Sequence of chain 11.H:
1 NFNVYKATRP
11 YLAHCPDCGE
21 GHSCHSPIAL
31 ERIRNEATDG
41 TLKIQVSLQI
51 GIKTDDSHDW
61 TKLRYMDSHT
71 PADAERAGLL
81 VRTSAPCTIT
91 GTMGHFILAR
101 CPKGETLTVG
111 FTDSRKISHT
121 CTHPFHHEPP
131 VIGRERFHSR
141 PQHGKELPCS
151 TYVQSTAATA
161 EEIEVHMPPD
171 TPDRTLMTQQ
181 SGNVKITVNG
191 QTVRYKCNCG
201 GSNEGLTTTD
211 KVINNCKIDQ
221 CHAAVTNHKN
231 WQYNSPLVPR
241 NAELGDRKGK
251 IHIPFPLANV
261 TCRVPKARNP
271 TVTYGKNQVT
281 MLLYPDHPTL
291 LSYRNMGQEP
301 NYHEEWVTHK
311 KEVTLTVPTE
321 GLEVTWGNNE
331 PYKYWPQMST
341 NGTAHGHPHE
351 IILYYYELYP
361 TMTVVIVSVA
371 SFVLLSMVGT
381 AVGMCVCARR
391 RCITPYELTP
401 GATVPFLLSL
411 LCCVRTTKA

Binding-site contacts:
Ligand atom O6 contacts residue THR116 of chain 11.G at 3.3 Å.
Ligand atom C1 contacts residue ASN259 of chain 11.H at 1.4 Å.
Ligand atom C8 contacts residue ASN259 of chain 11.H at 4.4 Å.
Ligand atom N2 contacts residue ASN259 of chain 11.H at 2.9 Å (h-bond).
Ligand atom C4 contacts residue ASN259 of chain 11.H at 4.2 Å.
Ligand atom O7 contacts residue LYS181 of chain 11.G at 4.2 Å.
Ligand atom C5 contacts residue ASN259 of chain 11.H at 3.6 Å.
Ligand atom O7 contacts residue ASN259 of chain 11.H at 2.9 Å (h-bond).
Ligand atom C3 contacts residue ASN259 of chain 11.H at 3.8 Å.
Ligand atom C6 contacts residue THR116 of chain 11.G at 3.8 Å.
Ligand atom O6 contacts residue LYS115 of chain 11.G at 4.2 Å.
Ligand atom C2 contacts residue ASN259 of chain 11.H at 2.4 Å.
Ligand atom C5 contacts residue THR116 of chain 11.G at 4.5 Å.
Ligand atom C7 contacts residue ASN259 of chain 11.H at 3.1 Å.
Ligand atom O5 contacts residue ASN259 of chain 11.H at 2.3 Å (h-bond).
Ligand atom C6 contacts residue LYS115 of chain 11.G at 4.1 Å.
Ligand atom O5 contacts residue THR116 of chain 11.G at 3.9 Å.

Sequence of chain 11.G:
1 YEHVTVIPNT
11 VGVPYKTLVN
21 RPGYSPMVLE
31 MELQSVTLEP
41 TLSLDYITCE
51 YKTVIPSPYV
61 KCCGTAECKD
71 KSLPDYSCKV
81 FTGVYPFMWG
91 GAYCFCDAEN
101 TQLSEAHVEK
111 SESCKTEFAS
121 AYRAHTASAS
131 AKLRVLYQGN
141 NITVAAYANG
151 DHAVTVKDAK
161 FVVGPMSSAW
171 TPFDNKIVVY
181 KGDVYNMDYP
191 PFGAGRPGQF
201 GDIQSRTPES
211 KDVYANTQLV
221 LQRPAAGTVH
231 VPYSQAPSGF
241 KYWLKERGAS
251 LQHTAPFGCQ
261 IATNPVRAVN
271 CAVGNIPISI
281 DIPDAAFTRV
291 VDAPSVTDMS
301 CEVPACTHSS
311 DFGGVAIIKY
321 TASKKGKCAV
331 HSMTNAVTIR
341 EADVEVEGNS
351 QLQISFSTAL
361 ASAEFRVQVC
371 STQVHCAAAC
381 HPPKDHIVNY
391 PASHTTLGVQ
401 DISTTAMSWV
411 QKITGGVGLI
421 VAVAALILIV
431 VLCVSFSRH

A protein and the small-molecule ligand that binds it are described below.
Small molecule (SMILES): CC(=O)N[C@@H]1[C@@H](O)[C@H](O)[C@@H](CO)O[C@H]1O